A small-molecule ligand and the protein it binds are described below.
Small molecule (SMILES): CC(=O)N[C@H]1[C@H](O[C@H]2[C@H](O)[C@@H](NC(C)=O)CO[C@@H]2CO)O[C@H](CO)[C@@H](O)[C@@H]1O

Sequence of chain 3.G:
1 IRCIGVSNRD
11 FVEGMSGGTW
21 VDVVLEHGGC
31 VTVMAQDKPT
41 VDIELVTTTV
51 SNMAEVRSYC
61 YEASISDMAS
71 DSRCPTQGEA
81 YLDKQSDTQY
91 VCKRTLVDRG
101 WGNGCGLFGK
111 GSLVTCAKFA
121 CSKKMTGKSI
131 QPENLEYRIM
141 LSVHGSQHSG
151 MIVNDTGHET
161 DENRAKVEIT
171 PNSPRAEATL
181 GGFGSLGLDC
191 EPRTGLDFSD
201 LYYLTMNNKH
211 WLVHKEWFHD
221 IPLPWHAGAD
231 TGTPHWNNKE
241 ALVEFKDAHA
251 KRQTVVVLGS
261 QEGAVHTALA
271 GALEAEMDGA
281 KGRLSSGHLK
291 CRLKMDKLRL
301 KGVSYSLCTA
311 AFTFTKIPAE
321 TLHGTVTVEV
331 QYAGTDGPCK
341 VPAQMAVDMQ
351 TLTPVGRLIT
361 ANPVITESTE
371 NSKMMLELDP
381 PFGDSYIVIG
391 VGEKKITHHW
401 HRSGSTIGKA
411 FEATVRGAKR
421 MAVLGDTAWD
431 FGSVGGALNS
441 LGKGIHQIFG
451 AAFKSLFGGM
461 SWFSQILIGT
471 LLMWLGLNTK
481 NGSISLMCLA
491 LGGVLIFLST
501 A

Binding-site contacts:
Ligand atom C2 contacts residue THR156 of chain 3.G at 4.2 Å.
Ligand atom C8 contacts residue ASN154 of chain 3.G at 3.6 Å.
Ligand atom C1 contacts residue THR156 of chain 3.G at 3.6 Å.
Ligand atom O6 contacts residue MET151 of chain 3.G at 3.4 Å.
Ligand atom C1 contacts residue ASN154 of chain 3.G at 3.4 Å.
Ligand atom C8 contacts residue THR156 of chain 3.G at 4.0 Å.
Ligand atom C2 contacts residue ASN154 of chain 3.G at 3.5 Å.
Ligand atom C7 contacts residue ASN154 of chain 3.G at 3.3 Å.
Ligand atom O5 contacts residue ASN154 of chain 3.G at 4.0 Å.
Ligand atom N2 contacts residue THR156 of chain 3.G at 3.6 Å (h-bond).
Ligand atom N2 contacts residue ASN154 of chain 3.G at 3.8 Å.
Ligand atom C7 contacts residue THR156 of chain 3.G at 3.9 Å.
Ligand atom O7 contacts residue ASN154 of chain 3.G at 2.6 Å (h-bond).
Ligand atom C6 contacts residue MET151 of chain 3.G at 4.5 Å (hydrophobic).